Binding-site contacts:
Ligand atom C5 contacts residue ASN558 of chain 1.A at 3.6 Å.
Ligand atom C6 contacts residue TYR556 of chain 1.A at 3.9 Å (hydrophobic).
Ligand atom O2 contacts residue ALA531 of chain 1.A at 3.7 Å.
Ligand atom O2 contacts residue ALA532 of chain 1.A at 3.3 Å.
Ligand atom C7 contacts residue TYR556 of chain 1.A at 4.1 Å (hydrophobic).
Ligand atom C1 contacts residue TYR556 of chain 1.A at 3.5 Å (hydrophobic).
Ligand atom O7 contacts residue ASN558 of chain 1.A at 3.8 Å.
Ligand atom C1 contacts residue ASN558 of chain 1.A at 1.4 Å.
Ligand atom O6 contacts residue TYR556 of chain 1.A at 4.2 Å.
Ligand atom C2 contacts residue TYR556 of chain 1.A at 4.5 Å (hydrophobic).
Ligand atom C4 contacts residue ASN558 of chain 1.A at 4.2 Å.
Ligand atom C3 contacts residue ASN558 of chain 1.A at 3.8 Å.
Ligand atom C8 contacts residue ARG456 of chain 1.A at 4.3 Å.
Ligand atom N2 contacts residue ASN558 of chain 1.A at 3.0 Å (h-bond).
Ligand atom O5 contacts residue ASN558 of chain 1.A at 2.3 Å (h-bond).
Ligand atom C3 contacts residue TYR556 of chain 1.A at 4.4 Å (hydrophobic).
Ligand atom C8 contacts residue TYR556 of chain 1.A at 3.7 Å (hydrophobic).
Ligand atom C5 contacts residue TYR556 of chain 1.A at 3.7 Å (hydrophobic).
Ligand atom C7 contacts residue ASN558 of chain 1.A at 3.6 Å.
Ligand atom O7 contacts residue TYR556 of chain 1.A at 3.8 Å.
Ligand atom O5 contacts residue TYR556 of chain 1.A at 3.6 Å.
Ligand atom C2 contacts residue ASN558 of chain 1.A at 2.5 Å.

The small molecule below binds the protein below.
Small molecule (SMILES): CC(=O)N[C@H]1[C@H](O[C@H]2[C@H](O)[C@@H](NC(C)=O)CO[C@@H]2CO[C@@H]2O[C@@H](C)[C@@H](O)[C@@H](O)[C@@H]2O)O[C@H](CO)[C@@H](O[C@H]2O[C@H](CO)[C@@H](O)[C@H](O)[C@@H]2O)[C@@H]1O

Sequence of chain 1.A:
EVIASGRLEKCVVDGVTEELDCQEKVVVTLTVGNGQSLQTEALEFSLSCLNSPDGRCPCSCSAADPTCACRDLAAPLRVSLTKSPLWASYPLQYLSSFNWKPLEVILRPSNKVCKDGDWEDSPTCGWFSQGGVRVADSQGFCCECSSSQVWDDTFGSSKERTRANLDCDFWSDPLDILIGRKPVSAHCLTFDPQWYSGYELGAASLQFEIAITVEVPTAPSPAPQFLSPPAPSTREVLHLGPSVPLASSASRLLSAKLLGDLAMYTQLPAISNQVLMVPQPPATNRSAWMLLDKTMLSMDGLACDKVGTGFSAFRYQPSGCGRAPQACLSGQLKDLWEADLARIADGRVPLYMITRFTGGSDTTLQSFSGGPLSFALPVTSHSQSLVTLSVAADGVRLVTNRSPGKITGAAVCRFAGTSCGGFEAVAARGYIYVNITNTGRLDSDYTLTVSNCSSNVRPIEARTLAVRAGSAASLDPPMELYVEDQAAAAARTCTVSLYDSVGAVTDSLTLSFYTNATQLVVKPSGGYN